Sequence of chain 1.A:
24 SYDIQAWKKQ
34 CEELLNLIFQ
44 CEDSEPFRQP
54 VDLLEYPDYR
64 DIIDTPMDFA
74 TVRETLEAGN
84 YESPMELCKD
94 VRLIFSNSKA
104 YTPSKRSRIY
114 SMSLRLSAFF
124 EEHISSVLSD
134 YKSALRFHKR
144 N

This small molecule binds to this protein.
Small molecule (SMILES): CC(C)(C)OC(=O)Nc1cccc(CNC(=O)N2CCN(C(=O)c3ccco3)CC2)c1

Binding-site contacts:
Ligand atom C14 contacts residue TYR62 of chain 1.A at 3.9 Å (hydrophobic).
Ligand atom C17 contacts residue ILE112 of chain 1.A at 3.7 Å (hydrophobic).
Ligand atom O4 contacts residue ILE112 of chain 1.A at 3.8 Å.
Ligand atom O3 contacts residue TYR59 of chain 1.A at 3.4 Å.
Ligand atom C19 contacts residue SER101 of chain 1.A at 3.5 Å.
Ligand atom C13 contacts residue TYR59 of chain 1.A at 3.5 Å (hydrophobic).
Ligand atom C11 contacts residue GLN52 of chain 1.A at 3.9 Å.
Ligand atom C20 contacts residue THR105 of chain 1.A at 3.4 Å.
Ligand atom C16 contacts residue PRO49 of chain 1.A at 3.3 Å (hydrophobic).
Ligand atom O4 contacts residue PHE50 of chain 1.A at 3.7 Å.
Ligand atom C18 contacts residue TYR104 of chain 1.A at 3.8 Å (hydrophobic).
Ligand atom N3 contacts residue VAL54 of chain 1.A at 3.8 Å.
Ligand atom C18 contacts residue ILE112 of chain 1.A at 3.7 Å (hydrophobic).
Ligand atom O3 contacts residue ASP55 of chain 1.A at 4.0 Å.
Ligand atom C11 contacts residue VAL54 of chain 1.A at 3.9 Å (hydrophobic).
Ligand atom N2 contacts residue PRO49 of chain 1.A at 2.6 Å (h-bond).
Ligand atom C12 contacts residue PRO49 of chain 1.A at 3.7 Å (hydrophobic).
Ligand atom C4 contacts residue GLN52 of chain 1.A at 3.9 Å.
Ligand atom N1 contacts residue GLU58 of chain 1.A at 3.9 Å.
Ligand atom C15 contacts residue PHE50 of chain 1.A at 3.9 Å (hydrophobic).
Ligand atom C13 contacts residue VAL54 of chain 1.A at 4.0 Å (hydrophobic).
Ligand atom C14 contacts residue VAL54 of chain 1.A at 3.8 Å (hydrophobic).
Ligand atom C15 contacts residue VAL54 of chain 1.A at 3.4 Å (hydrophobic).
Ligand atom C14 contacts residue TYR104 of chain 1.A at 4.0 Å (hydrophobic).
Ligand atom C10 contacts residue PRO49 of chain 1.A at 3.8 Å (hydrophobic).
Ligand atom O4 contacts residue SER101 of chain 1.A at 2.8 Å (h-bond).
Ligand atom O5 contacts residue TYR104 of chain 1.A at 3.7 Å.
Ligand atom C19 contacts residue THR105 of chain 1.A at 3.8 Å.
Ligand atom C9 contacts residue PRO49 of chain 1.A at 3.4 Å (hydrophobic).
Ligand atom C16 contacts residue VAL54 of chain 1.A at 4.0 Å (hydrophobic).
Ligand atom C8 contacts residue PRO49 of chain 1.A at 4.0 Å (hydrophobic).
Ligand atom C11 contacts residue PRO49 of chain 1.A at 3.2 Å (hydrophobic).
Ligand atom C20 contacts residue SER110 of chain 1.A at 3.8 Å.
Ligand atom C7 contacts residue GLU48 of chain 1.A at 3.4 Å.
Ligand atom C9 contacts residue GLU48 of chain 1.A at 3.9 Å.
Ligand atom C21 contacts residue TYR104 of chain 1.A at 3.9 Å (hydrophobic).
Ligand atom C3 contacts residue GLU48 of chain 1.A at 3.6 Å.
Ligand atom O5 contacts residue ILE112 of chain 1.A at 3.9 Å.
Ligand atom C8 contacts residue GLU48 of chain 1.A at 3.0 Å.
Ligand atom C17 contacts residue SER101 of chain 1.A at 3.9 Å.